Binding-site contacts:
Ligand atom C1 contacts residue ASN122 of chain 2.A at 1.4 Å.
Ligand atom C8 contacts residue GLN100 of chain 2.A at 4.3 Å.
Ligand atom O5 contacts residue ASN122 of chain 2.A at 2.2 Å (h-bond).
Ligand atom C1 contacts residue LYS133 of chain 2.A at 4.3 Å.
Ligand atom C7 contacts residue ASN122 of chain 2.A at 3.4 Å.
Ligand atom C5 contacts residue ASN122 of chain 2.A at 3.5 Å.
Ligand atom C4 contacts residue ASN122 of chain 2.A at 4.0 Å.
Ligand atom O7 contacts residue ASN122 of chain 2.A at 3.1 Å (h-bond).
Ligand atom C3 contacts residue ASN122 of chain 2.A at 3.7 Å.
Ligand atom C2 contacts residue ASN122 of chain 2.A at 2.4 Å.
Ligand atom O6 contacts residue ASN122 of chain 2.A at 4.4 Å.
Ligand atom N2 contacts residue ASN122 of chain 2.A at 3.1 Å (h-bond).
Ligand atom N2 contacts residue LYS133 of chain 2.A at 4.1 Å.

Sequence of chain 2.A:
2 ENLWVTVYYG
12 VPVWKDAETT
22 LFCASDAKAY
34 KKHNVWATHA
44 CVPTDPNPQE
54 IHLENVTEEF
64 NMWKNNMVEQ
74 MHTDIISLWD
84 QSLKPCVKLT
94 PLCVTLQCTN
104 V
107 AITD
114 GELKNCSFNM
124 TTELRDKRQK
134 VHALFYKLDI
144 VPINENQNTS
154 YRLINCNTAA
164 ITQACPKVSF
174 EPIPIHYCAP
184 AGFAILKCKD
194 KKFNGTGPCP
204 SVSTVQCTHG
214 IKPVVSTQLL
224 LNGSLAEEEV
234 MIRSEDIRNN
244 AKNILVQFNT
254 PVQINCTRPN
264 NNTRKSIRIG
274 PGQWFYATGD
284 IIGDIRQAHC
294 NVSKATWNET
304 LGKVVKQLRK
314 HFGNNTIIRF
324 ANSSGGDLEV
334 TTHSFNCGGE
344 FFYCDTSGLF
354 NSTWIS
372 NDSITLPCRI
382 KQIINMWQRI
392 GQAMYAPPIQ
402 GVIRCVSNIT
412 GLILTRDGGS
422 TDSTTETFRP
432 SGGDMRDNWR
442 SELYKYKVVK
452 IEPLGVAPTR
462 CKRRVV

A protein and the small-molecule ligand that binds it are described below.
Small molecule (SMILES): CC(=O)N[C@@H]1[C@@H](O)[C@H](O)[C@@H](CO)O[C@H]1O